Sequence of chain 20.C:
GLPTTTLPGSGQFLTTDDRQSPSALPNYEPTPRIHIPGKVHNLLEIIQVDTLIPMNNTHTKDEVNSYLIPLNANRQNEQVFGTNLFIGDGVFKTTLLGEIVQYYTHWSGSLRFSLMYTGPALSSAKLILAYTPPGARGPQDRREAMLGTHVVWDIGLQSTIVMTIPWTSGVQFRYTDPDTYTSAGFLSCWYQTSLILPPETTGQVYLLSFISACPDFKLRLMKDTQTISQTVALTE

Sequence of chain 20.A:
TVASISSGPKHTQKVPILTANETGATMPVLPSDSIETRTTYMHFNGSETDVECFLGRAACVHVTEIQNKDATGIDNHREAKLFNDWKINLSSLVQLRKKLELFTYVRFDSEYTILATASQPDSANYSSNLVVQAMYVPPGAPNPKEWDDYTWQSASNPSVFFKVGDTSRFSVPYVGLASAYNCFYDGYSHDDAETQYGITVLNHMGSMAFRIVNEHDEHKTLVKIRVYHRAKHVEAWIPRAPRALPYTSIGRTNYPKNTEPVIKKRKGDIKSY

A small-molecule ligand and the protein it binds are described below.
Small molecule (SMILES): Cc1cc(CCCCCCCOc2ccc(C3=N[C@@H](C)CO3)cc2)on1

Binding-site contacts:
Ligand atom O1 contacts residue PHE186 of chain 20.A at 3.5 Å.
Ligand atom C7C contacts residue TYR197 of chain 20.A at 3.8 Å (hydrophobic).
Ligand atom C7C contacts residue TYR128 of chain 20.A at 3.6 Å (hydrophobic).
Ligand atom C31 contacts residue PRO174 of chain 20.A at 3.4 Å (hydrophobic).
Ligand atom C5B contacts residue LEU106 of chain 20.A at 3.5 Å (hydrophobic).
Ligand atom C3 contacts residue PRO174 of chain 20.A at 3.8 Å (hydrophobic).
Ligand atom N2 contacts residue ALA24 of chain 20.C at 3.4 Å.
Ligand atom O1 contacts residue VAL188 of chain 20.A at 3.8 Å.
Ligand atom N3A contacts residue ASN219 of chain 20.A at 3.0 Å (h-bond).
Ligand atom C6B contacts residue TYR197 of chain 20.A at 3.6 Å (hydrophobic).
Ligand atom C31 contacts residue SER175 of chain 20.A at 3.6 Å.
Ligand atom C3C contacts residue VAL188 of chain 20.A at 3.3 Å (hydrophobic).
Ligand atom C4 contacts residue TYR152 of chain 20.A at 3.9 Å (hydrophobic).
Ligand atom C3C contacts residue TYR128 of chain 20.A at 3.9 Å (hydrophobic).
Ligand atom C31 contacts residue ALA150 of chain 20.A at 3.5 Å (hydrophobic).
Ligand atom C5 contacts residue TYR152 of chain 20.A at 3.8 Å (hydrophobic).
Ligand atom C2B contacts residue MET221 of chain 20.A at 3.5 Å (hydrophobic).
Ligand atom C4C contacts residue TYR152 of chain 20.A at 3.8 Å (hydrophobic).
Ligand atom O1 contacts residue ALA24 of chain 20.C at 3.6 Å.
Ligand atom O1B contacts residue TYR128 of chain 20.A at 3.9 Å.
Ligand atom CM1 contacts residue SER107 of chain 20.A at 3.9 Å.
Ligand atom C6C contacts residue VAL191 of chain 20.A at 3.2 Å (hydrophobic).
Ligand atom C4 contacts residue MET224 of chain 20.A at 3.8 Å (hydrophobic).
Ligand atom C4 contacts residue PHE186 of chain 20.A at 3.6 Å (hydrophobic).
Ligand atom C4B contacts residue LEU106 of chain 20.A at 3.7 Å (hydrophobic).
Ligand atom C1B contacts residue MET221 of chain 20.A at 3.8 Å (hydrophobic).
Ligand atom O1B contacts residue MET221 of chain 20.A at 3.4 Å.
Ligand atom C4A contacts residue ASN219 of chain 20.A at 3.5 Å.
Ligand atom C2C contacts residue VAL188 of chain 20.A at 3.2 Å (hydrophobic).
Ligand atom N2 contacts residue PHE186 of chain 20.A at 3.7 Å.
Ligand atom C3B contacts residue MET221 of chain 20.A at 3.8 Å (hydrophobic).
Ligand atom C5 contacts residue PHE186 of chain 20.A at 3.5 Å (hydrophobic).
Ligand atom C5B contacts residue TYR197 of chain 20.A at 3.7 Å (hydrophobic).
Ligand atom C6B contacts residue LEU106 of chain 20.A at 3.9 Å (hydrophobic).
Ligand atom C5C contacts residue ILE104 of chain 20.A at 3.8 Å (hydrophobic).
Ligand atom C31 contacts residue VAL176 of chain 20.A at 3.3 Å (hydrophobic).
Ligand atom C3 contacts residue PHE186 of chain 20.A at 3.8 Å (hydrophobic).
Ligand atom C6C contacts residue MET221 of chain 20.A at 3.7 Å (hydrophobic).
Ligand atom O1 contacts residue TYR152 of chain 20.A at 3.9 Å.
Ligand atom C5C contacts residue TYR128 of chain 20.A at 3.5 Å (hydrophobic).